Sequence of chain 1.C:
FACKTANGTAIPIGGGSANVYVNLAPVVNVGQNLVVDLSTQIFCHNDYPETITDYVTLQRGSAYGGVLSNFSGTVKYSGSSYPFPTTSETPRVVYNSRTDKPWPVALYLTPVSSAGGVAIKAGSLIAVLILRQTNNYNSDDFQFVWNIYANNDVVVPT

The small molecule below binds the protein below.
Small molecule (SMILES): CN1CCN(c2c(Nc3ccc(O[C@H]4O[C@H](CO)[C@@H](O)[C@H](O)[C@@H]4O)c(Cl)c3)c(=O)c2=O)CC1

Binding-site contacts:
Ligand atom O6 contacts residue PHE1 of chain 1.C at 2.8 Å (h-bond).
Ligand atom C19 contacts residue PHE1 of chain 1.C at 3.8 Å (hydrophobic).
Ligand atom O3 contacts residue ASP47 of chain 1.C at 3.8 Å.
Ligand atom O5 contacts residue GLN133 of chain 1.C at 3.0 Å (h-bond).
Ligand atom CL contacts residue ILE52 of chain 1.C at 3.7 Å.
Ligand atom O5 contacts residue ASP140 of chain 1.C at 2.8 Å (salt-bridge).
Ligand atom C15 contacts residue PHE1 of chain 1.C at 3.7 Å (hydrophobic).
Ligand atom C7 contacts residue TYR48 of chain 1.C at 3.5 Å (hydrophobic).
Ligand atom O4 contacts residue ILE52 of chain 1.C at 3.6 Å.
Ligand atom C8 contacts residue TYR48 of chain 1.C at 3.5 Å (hydrophobic).
Ligand atom C5 contacts residue ILE52 of chain 1.C at 3.8 Å (hydrophobic).
Ligand atom C20 contacts residue TYR48 of chain 1.C at 3.8 Å (hydrophobic).
Ligand atom O5 contacts residue PHE142 of chain 1.C at 3.6 Å.
Ligand atom C17 contacts residue PHE1 of chain 1.C at 3.7 Å (hydrophobic).
Ligand atom C20 contacts residue PHE1 of chain 1.C at 3.8 Å (hydrophobic).
Ligand atom N contacts residue TYR48 of chain 1.C at 3.2 Å.
Ligand atom C16 contacts residue PHE1 of chain 1.C at 3.7 Å (hydrophobic).
Ligand atom C6 contacts residue TYR48 of chain 1.C at 3.1 Å (hydrophobic).
Ligand atom O7 contacts residue ASN46 of chain 1.C at 3.0 Å (h-bond).
Ligand atom C9 contacts residue TYR48 of chain 1.C at 3.1 Å (hydrophobic).
Ligand atom O4 contacts residue GLN133 of chain 1.C at 3.4 Å (h-bond).
Ligand atom C18 contacts residue ASP140 of chain 1.C at 3.2 Å.
Ligand atom O7 contacts residue PHE1 of chain 1.C at 2.9 Å (h-bond).
Ligand atom CL contacts residue ASN138 of chain 1.C at 3.7 Å.
Ligand atom O2 contacts residue TYR48 of chain 1.C at 3.5 Å.
Ligand atom C20 contacts residue ASP47 of chain 1.C at 3.7 Å.
Ligand atom O4 contacts residue ASP54 of chain 1.C at 2.5 Å (salt-bridge).
Ligand atom O3 contacts residue PHE1 of chain 1.C at 3.0 Å (h-bond).
Ligand atom C4 contacts residue TYR48 of chain 1.C at 3.6 Å (hydrophobic).
Ligand atom O1 contacts residue TYR48 of chain 1.C at 3.7 Å.
Ligand atom C3 contacts residue TYR48 of chain 1.C at 3.4 Å (hydrophobic).
Ligand atom C20 contacts residue ASN46 of chain 1.C at 3.3 Å.
Ligand atom C17 contacts residue ASP54 of chain 1.C at 3.4 Å.
Ligand atom O4 contacts residue ASN135 of chain 1.C at 3.0 Å (h-bond).
Ligand atom O5 contacts residue ASN135 of chain 1.C at 3.7 Å.
Ligand atom O7 contacts residue ASP47 of chain 1.C at 3.0 Å (salt-bridge).
Ligand atom C17 contacts residue GLN133 of chain 1.C at 3.6 Å.
Ligand atom C20 contacts residue ASP54 of chain 1.C at 3.4 Å.
Ligand atom O7 contacts residue ASP54 of chain 1.C at 2.4 Å (salt-bridge).
Ligand atom O6 contacts residue ILE13 of chain 1.C at 3.5 Å.